A small-molecule ligand and the protein it binds are described below.
Small molecule (SMILES): Nc1ncnc2c1ncn2[C@@H]1O[C@H](CO[P](=O)(O)O[P](=O)(O)CP(=O)(O)O)[C@@H](O)[C@H]1O

Sequence of chain 1.F:
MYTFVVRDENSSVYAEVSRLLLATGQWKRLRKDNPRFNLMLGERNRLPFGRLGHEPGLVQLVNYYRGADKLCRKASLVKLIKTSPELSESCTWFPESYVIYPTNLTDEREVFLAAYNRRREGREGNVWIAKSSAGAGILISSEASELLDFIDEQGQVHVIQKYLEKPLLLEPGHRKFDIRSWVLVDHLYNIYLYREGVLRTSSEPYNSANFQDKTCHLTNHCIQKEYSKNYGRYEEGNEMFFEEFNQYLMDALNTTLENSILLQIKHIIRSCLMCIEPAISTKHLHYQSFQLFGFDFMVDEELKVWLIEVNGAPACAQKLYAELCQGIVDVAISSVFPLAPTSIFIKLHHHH

Binding-site contacts:
Ligand atom N7 contacts residue GLN183 of chain 1.F at 3.3 Å (h-bond).
Ligand atom O3' contacts residue THR241 of chain 1.F at 2.1 Å (h-bond).
Ligand atom C8 contacts residue ILE148 of chain 1.F at 3.5 Å (hydrophobic).
Ligand atom O2G contacts residue ASP318 of chain 1.F at 2.3 Å (salt-bridge).
Ligand atom C6 contacts residue GLN183 of chain 1.F at 3.8 Å.
Ligand atom O2B contacts residue ALA155 of chain 1.F at 3.7 Å.
Ligand atom C2 contacts residue LYS198 of chain 1.F at 3.2 Å.
Ligand atom C6 contacts residue LYS184 of chain 1.F at 3.6 Å.
Ligand atom N3 contacts residue LYS198 of chain 1.F at 2.6 Å (salt-bridge).
Ligand atom O2A contacts residue LYS74 of chain 1.F at 3.6 Å.
Ligand atom O1B contacts residue MG1 of chain 1.V at 2.9 Å.
Ligand atom N6 contacts residue GLN183 of chain 1.F at 3.1 Å (h-bond).
Ligand atom N7 contacts residue LYS150 of chain 1.F at 3.3 Å (salt-bridge).
Ligand atom C4 contacts residue LYS198 of chain 1.F at 3.6 Å.
Ligand atom C5 contacts residue GLN183 of chain 1.F at 3.8 Å.
Ligand atom N7 contacts residue ILE148 of chain 1.F at 3.6 Å.
Ligand atom C2 contacts residue TYR185 of chain 1.F at 3.7 Å (hydrophobic).
Ligand atom N1 contacts residue LEU186 of chain 1.F at 2.8 Å (h-bond).
Ligand atom N6 contacts residue LYS184 of chain 1.F at 2.6 Å (salt-bridge).
Ligand atom O2A contacts residue LYS150 of chain 1.F at 3.0 Å.
Ligand atom C2 contacts residue LEU186 of chain 1.F at 3.4 Å (hydrophobic).
Ligand atom O2' contacts residue LYS198 of chain 1.F at 2.9 Å.
Ligand atom N1 contacts residue TYR185 of chain 1.F at 3.6 Å.
Ligand atom O3G contacts residue ASN333 of chain 1.F at 2.8 Å (h-bond).
Ligand atom O1A contacts residue GLU331 of chain 1.F at 3.5 Å.
Ligand atom O3G contacts residue MG1 of chain 1.V at 2.6 Å.
Ligand atom O1B contacts residue GLU331 of chain 1.F at 2.7 Å (salt-bridge).
Ligand atom N3 contacts residue TYR185 of chain 1.F at 3.7 Å.
Ligand atom PG contacts residue GLU331 of chain 1.F at 3.4 Å.
Ligand atom O2G contacts residue GLU331 of chain 1.F at 3.5 Å (salt-bridge).
Ligand atom O2' contacts residue HIS239 of chain 1.F at 3.3 Å (h-bond).
Ligand atom O1B contacts residue LYS74 of chain 1.F at 3.5 Å (salt-bridge).
Ligand atom C6 contacts residue LEU186 of chain 1.F at 3.8 Å (hydrophobic).
Ligand atom C3' contacts residue THR241 of chain 1.F at 3.5 Å.
Ligand atom C8 contacts residue LYS150 of chain 1.F at 3.7 Å.
Ligand atom N6 contacts residue TYR185 of chain 1.F at 3.7 Å.
Ligand atom O3G contacts residue GLU331 of chain 1.F at 2.2 Å (salt-bridge).
Ligand atom N6 contacts residue ILE148 of chain 1.F at 3.8 Å.
Ligand atom C3B contacts residue ASN242 of chain 1.F at 3.0 Å.
Ligand atom PG contacts residue ASP318 of chain 1.F at 3.7 Å.